Sequence of chain 1.N:
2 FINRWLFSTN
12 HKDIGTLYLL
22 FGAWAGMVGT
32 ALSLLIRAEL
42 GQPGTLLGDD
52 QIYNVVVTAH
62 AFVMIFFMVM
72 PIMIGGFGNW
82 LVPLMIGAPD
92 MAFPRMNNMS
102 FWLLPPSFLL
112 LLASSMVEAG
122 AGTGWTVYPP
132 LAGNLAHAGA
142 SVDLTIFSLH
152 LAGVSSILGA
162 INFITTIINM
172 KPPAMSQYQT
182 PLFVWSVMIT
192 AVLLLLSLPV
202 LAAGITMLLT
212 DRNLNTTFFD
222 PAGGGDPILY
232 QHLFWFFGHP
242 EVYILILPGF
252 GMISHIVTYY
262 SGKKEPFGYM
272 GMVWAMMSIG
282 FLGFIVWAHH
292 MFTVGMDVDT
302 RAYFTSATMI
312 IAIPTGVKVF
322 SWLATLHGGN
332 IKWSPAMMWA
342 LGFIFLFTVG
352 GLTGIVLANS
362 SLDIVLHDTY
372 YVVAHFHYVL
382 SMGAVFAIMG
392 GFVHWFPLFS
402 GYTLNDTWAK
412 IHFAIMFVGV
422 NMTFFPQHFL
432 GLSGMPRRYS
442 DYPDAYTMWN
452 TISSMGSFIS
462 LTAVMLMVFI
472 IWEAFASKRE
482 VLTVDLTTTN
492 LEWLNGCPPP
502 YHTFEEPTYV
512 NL

Binding-site contacts:
Ligand atom C43 contacts residue ALA16 of chain 1.Z at 4.2 Å (hydrophobic).
Ligand atom C31 contacts residue GLN15 of chain 1.Z at 4.4 Å.
Ligand atom C28 contacts residue DMU1 of chain 1.VC at 4.0 Å.
Ligand atom C25 contacts residue PRO12 of chain 1.Z at 3.9 Å (hydrophobic).
Ligand atom C25 contacts residue PHE9 of chain 1.X at 4.3 Å (hydrophobic).
Ligand atom C22 contacts residue DMU1 of chain 1.VC at 3.7 Å.
Ligand atom C37 contacts residue PRO12 of chain 1.Z at 3.9 Å (hydrophobic).
Ligand atom C40 contacts residue PRO12 of chain 1.Z at 3.9 Å (hydrophobic).
Ligand atom C25 contacts residue GLN15 of chain 1.Z at 3.9 Å.
Ligand atom C34 contacts residue PRO12 of chain 1.Z at 4.4 Å (hydrophobic).
Ligand atom C40 contacts residue GLN15 of chain 1.Z at 4.0 Å.
Ligand atom C34 contacts residue TRP409 of chain 1.N at 4.0 Å (hydrophobic).
Ligand atom C40 contacts residue ALA16 of chain 1.Z at 4.1 Å (hydrophobic).
Ligand atom C34 contacts residue GLN15 of chain 1.Z at 3.9 Å.
Ligand atom C28 contacts residue GLN15 of chain 1.Z at 3.9 Å.
Ligand atom C28 contacts residue PHE9 of chain 1.X at 4.4 Å (hydrophobic).
Ligand atom C25 contacts residue DMU1 of chain 1.VC at 4.2 Å.
Ligand atom C22 contacts residue GLN15 of chain 1.Z at 3.4 Å.
Ligand atom C40 contacts residue TRP409 of chain 1.N at 4.1 Å (hydrophobic).
Ligand atom C31 contacts residue DMU1 of chain 1.VC at 4.4 Å.
Ligand atom C31 contacts residue PRO12 of chain 1.Z at 3.8 Å (hydrophobic).
Ligand atom C31 contacts residue PHE9 of chain 1.X at 4.4 Å (hydrophobic).
Ligand atom C34 contacts residue DMU1 of chain 1.VC at 4.0 Å.

Sequence of chain 1.X:
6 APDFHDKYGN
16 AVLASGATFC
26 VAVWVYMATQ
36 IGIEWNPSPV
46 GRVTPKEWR

Sequence of chain 1.Z:
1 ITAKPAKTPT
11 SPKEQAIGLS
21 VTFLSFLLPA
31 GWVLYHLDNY

The small molecule below binds the protein below.
Small molecule (SMILES): CCCCCCCCCCO[C@@H]1O[C@H](CO)[C@@H](O[C@H]2O[C@H](CO)[C@@H](O)[C@H](O)[C@H]2O)[C@H](O)[C@H]1O